Sequence of chain 50.C:
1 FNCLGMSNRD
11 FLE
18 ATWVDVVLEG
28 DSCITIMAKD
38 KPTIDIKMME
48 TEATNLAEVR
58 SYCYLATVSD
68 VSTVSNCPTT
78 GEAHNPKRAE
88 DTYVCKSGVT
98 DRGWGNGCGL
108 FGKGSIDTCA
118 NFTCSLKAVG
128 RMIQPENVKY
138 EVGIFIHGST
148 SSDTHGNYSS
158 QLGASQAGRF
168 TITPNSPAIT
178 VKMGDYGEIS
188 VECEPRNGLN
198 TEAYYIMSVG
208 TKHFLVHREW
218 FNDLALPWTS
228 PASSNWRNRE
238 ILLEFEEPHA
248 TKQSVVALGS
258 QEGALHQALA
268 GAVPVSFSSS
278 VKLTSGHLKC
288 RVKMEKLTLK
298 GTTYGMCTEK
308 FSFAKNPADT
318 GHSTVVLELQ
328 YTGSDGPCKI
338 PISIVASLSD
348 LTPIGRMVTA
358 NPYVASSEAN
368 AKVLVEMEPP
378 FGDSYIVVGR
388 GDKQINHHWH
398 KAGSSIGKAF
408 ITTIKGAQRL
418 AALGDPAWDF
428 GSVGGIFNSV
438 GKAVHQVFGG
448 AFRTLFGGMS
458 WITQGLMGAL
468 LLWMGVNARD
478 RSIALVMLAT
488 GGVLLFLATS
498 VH

Binding-site contacts:
Ligand atom C6 contacts residue THR120 of chain 50.C at 3.4 Å.
Ligand atom C2 contacts residue SER66 of chain 50.C at 4.5 Å.
Ligand atom C1 contacts residue THR89 of chain 50.C at 4.1 Å.
Ligand atom C5 contacts residue ASN118 of chain 50.C at 3.7 Å.
Ligand atom C8 contacts residue ASN118 of chain 50.C at 4.2 Å.
Ligand atom O5 contacts residue THR120 of chain 50.C at 3.2 Å (h-bond).
Ligand atom C2 contacts residue ASN118 of chain 50.C at 2.5 Å.
Ligand atom C4 contacts residue THR120 of chain 50.C at 4.4 Å.
Ligand atom C3 contacts residue ASN118 of chain 50.C at 3.8 Å.
Ligand atom N2 contacts residue ASN118 of chain 50.C at 2.9 Å (h-bond).
Ligand atom C5 contacts residue THR89 of chain 50.C at 4.4 Å.
Ligand atom N2 contacts residue SER66 of chain 50.C at 4.3 Å.
Ligand atom O5 contacts residue THR89 of chain 50.C at 4.2 Å.
Ligand atom O7 contacts residue ASN118 of chain 50.C at 4.0 Å.
Ligand atom C6 contacts residue THR89 of chain 50.C at 4.4 Å.
Ligand atom C8 contacts residue ASP67 of chain 50.C at 3.9 Å.
Ligand atom C1 contacts residue ASN118 of chain 50.C at 1.5 Å.
Ligand atom N2 contacts residue TYR90 of chain 50.C at 4.3 Å.
Ligand atom O6 contacts residue THR89 of chain 50.C at 4.0 Å.
Ligand atom O7 contacts residue SER66 of chain 50.C at 3.0 Å (h-bond).
Ligand atom C7 contacts residue TYR90 of chain 50.C at 4.5 Å (hydrophobic).
Ligand atom C8 contacts residue SER66 of chain 50.C at 4.0 Å.
Ligand atom C5 contacts residue THR120 of chain 50.C at 3.8 Å.
Ligand atom C7 contacts residue SER66 of chain 50.C at 3.5 Å.
Ligand atom C4 contacts residue ASN118 of chain 50.C at 4.2 Å.
Ligand atom C8 contacts residue TYR90 of chain 50.C at 3.5 Å (hydrophobic).
Ligand atom C7 contacts residue ASN118 of chain 50.C at 3.5 Å.
Ligand atom O5 contacts residue ASN118 of chain 50.C at 2.4 Å (h-bond).
Ligand atom C1 contacts residue THR120 of chain 50.C at 4.3 Å.

This small molecule binds to this protein.
Small molecule (SMILES): CC(=O)N[C@@H]1[C@@H](O)[C@H](O)[C@@H](CO)O[C@H]1O